Binding-site contacts:
Ligand atom C7 contacts residue ASN268 of chain 1.C at 3.9 Å.
Ligand atom C8 contacts residue CYS282 of chain 1.C at 4.0 Å (hydrophobic).
Ligand atom N2 contacts residue ASN268 of chain 1.C at 3.0 Å (h-bond).
Ligand atom C2 contacts residue ASN268 of chain 1.C at 2.5 Å.
Ligand atom C5 contacts residue ASN268 of chain 1.C at 3.6 Å.
Ligand atom C1 contacts residue ASN268 of chain 1.C at 1.4 Å.
Ligand atom C8 contacts residue GLY284 of chain 1.C at 3.5 Å.
Ligand atom C8 contacts residue LEU283 of chain 1.C at 3.5 Å (hydrophobic).
Ligand atom C4 contacts residue ASN268 of chain 1.C at 4.2 Å.
Ligand atom C3 contacts residue ASN268 of chain 1.C at 3.8 Å.
Ligand atom O7 contacts residue ASN268 of chain 1.C at 4.2 Å.
Ligand atom N2 contacts residue LEU283 of chain 1.C at 4.2 Å.
Ligand atom C8 contacts residue ARG312 of chain 1.C at 4.3 Å.
Ligand atom N2 contacts residue CYS282 of chain 1.C at 4.2 Å.
Ligand atom O6 contacts residue ASN268 of chain 1.C at 3.9 Å.
Ligand atom C7 contacts residue LEU283 of chain 1.C at 4.3 Å (hydrophobic).
Ligand atom O5 contacts residue ASN268 of chain 1.C at 2.2 Å (h-bond).

Sequence of chain 1.C:
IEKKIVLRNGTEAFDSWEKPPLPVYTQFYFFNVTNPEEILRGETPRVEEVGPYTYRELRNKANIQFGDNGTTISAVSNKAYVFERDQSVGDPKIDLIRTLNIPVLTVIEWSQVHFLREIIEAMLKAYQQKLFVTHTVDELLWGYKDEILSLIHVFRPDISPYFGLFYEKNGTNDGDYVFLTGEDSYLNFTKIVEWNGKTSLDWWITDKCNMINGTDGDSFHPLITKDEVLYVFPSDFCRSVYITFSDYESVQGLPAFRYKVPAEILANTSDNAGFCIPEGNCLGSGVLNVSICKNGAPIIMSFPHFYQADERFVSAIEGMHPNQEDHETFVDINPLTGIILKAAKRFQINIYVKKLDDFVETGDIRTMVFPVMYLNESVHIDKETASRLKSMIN

This small molecule binds to this protein.
Small molecule (SMILES): CC(=O)N[C@H]1[C@H](O[C@H]2[C@H](O)[C@@H](NC(C)=O)CO[C@@H]2CO)O[C@H](CO)[C@@H](O)[C@@H]1O